A protein and the small-molecule ligand that binds it are described below.
Small molecule (SMILES): Nc1ncnc2c1ncn2[C@@H]1O[C@H](CO[P](=O)(O)O[P](=O)(O)CP(=O)(O)O)[C@@H](O)[C@H]1O

Sequence of chain 1.F:
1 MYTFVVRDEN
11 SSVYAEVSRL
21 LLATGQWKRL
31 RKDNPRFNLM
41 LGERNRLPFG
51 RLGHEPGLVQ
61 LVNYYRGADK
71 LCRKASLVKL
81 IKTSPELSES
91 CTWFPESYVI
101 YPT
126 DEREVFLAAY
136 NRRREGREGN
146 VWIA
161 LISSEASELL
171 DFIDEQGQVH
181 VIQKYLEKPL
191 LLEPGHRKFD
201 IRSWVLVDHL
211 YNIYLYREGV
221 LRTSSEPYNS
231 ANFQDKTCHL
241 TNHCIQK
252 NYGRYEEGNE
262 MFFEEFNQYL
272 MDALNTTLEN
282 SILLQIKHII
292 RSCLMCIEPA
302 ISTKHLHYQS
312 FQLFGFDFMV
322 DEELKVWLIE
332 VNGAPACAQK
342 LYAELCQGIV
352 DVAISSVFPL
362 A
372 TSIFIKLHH

Binding-site contacts:
Ligand atom O3G contacts residue ASP318 of chain 1.F at 2.6 Å (salt-bridge).
Ligand atom O1G contacts residue ARG222 of chain 1.F at 2.7 Å (salt-bridge).
Ligand atom O2G contacts residue ASN333 of chain 1.F at 2.9 Å (h-bond).
Ligand atom O3' contacts residue LEU240 of chain 1.F at 3.3 Å.
Ligand atom N7 contacts residue ILE330 of chain 1.F at 3.8 Å.
Ligand atom PB contacts residue GLU331 of chain 1.F at 3.5 Å.
Ligand atom PG contacts residue GLU331 of chain 1.F at 3.7 Å.
Ligand atom N3 contacts residue TYR185 of chain 1.F at 3.4 Å.
Ligand atom C2 contacts residue TYR185 of chain 1.F at 3.2 Å (hydrophobic).
Ligand atom O2' contacts residue LYS198 of chain 1.F at 3.9 Å.
Ligand atom O1B contacts residue GLU331 of chain 1.F at 2.0 Å (salt-bridge).
Ligand atom O2' contacts residue THR241 of chain 1.F at 3.8 Å.
Ligand atom O3G contacts residue ARG202 of chain 1.F at 3.6 Å (salt-bridge).
Ligand atom C5 contacts residue ILE330 of chain 1.F at 3.8 Å (hydrophobic).
Ligand atom O2A contacts residue LYS74 of chain 1.F at 3.0 Å.
Ligand atom N6 contacts residue LYS184 of chain 1.F at 3.0 Å (salt-bridge).
Ligand atom PG contacts residue ASN333 of chain 1.F at 3.5 Å.
Ligand atom N6 contacts residue TYR185 of chain 1.F at 3.9 Å.
Ligand atom O2A contacts residue GLU331 of chain 1.F at 3.8 Å.
Ligand atom C8 contacts residue ILE330 of chain 1.F at 3.7 Å (hydrophobic).
Ligand atom PG contacts residue ARG222 of chain 1.F at 3.9 Å.
Ligand atom O3G contacts residue GLU331 of chain 1.F at 2.5 Å (salt-bridge).
Ligand atom N3 contacts residue LYS198 of chain 1.F at 3.3 Å (salt-bridge).
Ligand atom N7 contacts residue GLN183 of chain 1.F at 3.5 Å (h-bond).
Ligand atom O1A contacts residue GLU331 of chain 1.F at 3.4 Å.
Ligand atom N6 contacts residue GLN183 of chain 1.F at 3.5 Å (h-bond).
Ligand atom O1B contacts residue ASN333 of chain 1.F at 3.6 Å (h-bond).
Ligand atom O3G contacts residue ASN333 of chain 1.F at 2.8 Å (h-bond).
Ligand atom O3' contacts residue THR241 of chain 1.F at 2.4 Å (h-bond).
Ligand atom O1G contacts residue ARG202 of chain 1.F at 3.5 Å (salt-bridge).
Ligand atom O2G contacts residue GLU331 of chain 1.F at 3.8 Å.
Ligand atom C2 contacts residue LEU186 of chain 1.F at 3.9 Å (hydrophobic).
Ligand atom N1 contacts residue LEU186 of chain 1.F at 3.2 Å (h-bond).
Ligand atom C3' contacts residue THR241 of chain 1.F at 3.8 Å.
Ligand atom C3B contacts residue ASN242 of chain 1.F at 3.4 Å.
Ligand atom O1B contacts residue ASP318 of chain 1.F at 3.9 Å.
Ligand atom C5' contacts residue ASN242 of chain 1.F at 3.6 Å.
Ligand atom C2 contacts residue LYS198 of chain 1.F at 3.7 Å.
Ligand atom N1 contacts residue TYR185 of chain 1.F at 3.5 Å.
Ligand atom O1A contacts residue ILE330 of chain 1.F at 3.8 Å.